Sequence of chain 1.A:
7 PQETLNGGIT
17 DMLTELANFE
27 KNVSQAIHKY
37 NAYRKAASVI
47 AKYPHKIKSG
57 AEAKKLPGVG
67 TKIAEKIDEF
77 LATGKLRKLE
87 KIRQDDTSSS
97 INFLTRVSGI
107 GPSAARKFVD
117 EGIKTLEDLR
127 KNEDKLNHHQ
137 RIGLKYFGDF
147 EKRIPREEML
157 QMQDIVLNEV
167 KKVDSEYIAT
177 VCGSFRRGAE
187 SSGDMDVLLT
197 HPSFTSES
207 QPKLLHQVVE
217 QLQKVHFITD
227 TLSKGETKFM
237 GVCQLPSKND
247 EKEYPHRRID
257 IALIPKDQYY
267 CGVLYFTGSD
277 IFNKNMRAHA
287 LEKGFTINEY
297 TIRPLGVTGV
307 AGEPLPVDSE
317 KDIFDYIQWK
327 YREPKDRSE

Binding-site contacts:
Ligand atom C5' contacts residue GLY66 of chain 1.A at 3.6 Å.
Ligand atom OP2 contacts residue LYS68 of chain 1.A at 3.0 Å (salt-bridge).
Ligand atom O5' contacts residue GLY66 of chain 1.A at 3.5 Å.
Ligand atom N1 contacts residue HIS34 of chain 1.A at 3.9 Å.
Ligand atom OP1 contacts residue LYS35 of chain 1.A at 3.9 Å.
Ligand atom C3' contacts residue GLY66 of chain 1.A at 3.9 Å.
Ligand atom P contacts residue GLY66 of chain 1.A at 3.6 Å.
Ligand atom C5' contacts residue TYR39 of chain 1.A at 3.4 Å (hydrophobic).
Ligand atom C3' contacts residue LYS68 of chain 1.A at 3.9 Å.
Ligand atom OP2 contacts residue GLY66 of chain 1.A at 3.9 Å.
Ligand atom N7 contacts residue LYS35 of chain 1.A at 3.7 Å.
Ligand atom OP1 contacts residue LYS68 of chain 1.A at 3.0 Å (salt-bridge).
Ligand atom OP2 contacts residue LYS68 of chain 1.A at 3.0 Å (salt-bridge).
Ligand atom O3' contacts residue GLY64 of chain 1.A at 3.5 Å.
Ligand atom O4' contacts residue ALA38 of chain 1.A at 3.7 Å.
Ligand atom OP1 contacts residue ILE69 of chain 1.A at 2.9 Å (h-bond).
Ligand atom OP2 contacts residue GLY66 of chain 1.A at 3.9 Å.
Ligand atom C8 contacts residue LYS35 of chain 1.A at 3.8 Å.
Ligand atom OP2 contacts residue NA1 of chain 1.F at 3.8 Å.
Ligand atom O5' contacts residue LYS35 of chain 1.A at 3.8 Å.
Ligand atom C4' contacts residue GLY64 of chain 1.A at 3.4 Å.
Ligand atom P contacts residue ILE69 of chain 1.A at 3.8 Å.
Ligand atom OP3 contacts residue LYS35 of chain 1.A at 2.8 Å (salt-bridge).
Ligand atom O3' contacts residue ILE69 of chain 1.A at 3.6 Å.
Ligand atom OP1 contacts residue NA1 of chain 1.F at 2.7 Å (h-bond).
Ligand atom OP1 contacts residue VAL65 of chain 1.A at 3.8 Å.
Ligand atom O3' contacts residue VAL65 of chain 1.A at 3.9 Å.
Ligand atom P contacts residue LYS68 of chain 1.A at 3.8 Å.
Ligand atom P contacts residue LYS35 of chain 1.A at 3.8 Å.
Ligand atom C5' contacts residue GLY64 of chain 1.A at 3.4 Å.
Ligand atom OP1 contacts residue PRO63 of chain 1.A at 3.7 Å.
Ligand atom P contacts residue GLY64 of chain 1.A at 3.8 Å.
Ligand atom P contacts residue LYS68 of chain 1.A at 3.5 Å.
Ligand atom OP1 contacts residue THR67 of chain 1.A at 3.8 Å.
Ligand atom N3 contacts residue ALA38 of chain 1.A at 3.6 Å.
Ligand atom OP1 contacts residue GLY66 of chain 1.A at 2.8 Å (h-bond).
Ligand atom P contacts residue NA1 of chain 1.F at 3.7 Å.
Ligand atom OP1 contacts residue LYS68 of chain 1.A at 3.6 Å (salt-bridge).
Ligand atom OP2 contacts residue THR67 of chain 1.A at 3.6 Å.
Ligand atom OP1 contacts residue GLY64 of chain 1.A at 2.8 Å (h-bond).

The small molecule below binds the protein below.
Small molecule (SMILES): Cc1cn([C@H]2C[C@H](O[P](=O)(O)OC[C@H]3O[C@@H](n4ccc(N)nc4=O)C[C@@H]3O[P](=O)(O)OC[C@H]3O[C@@H](n4cnc5c(=O)nc(N)[nH]c54)C[C@@H]3O[P](=O)(O)OC[C@H]3O[C@@H](n4cnc5c(=O)nc(N)[nH]c54)C[C@@H]3O)[C@@H](CO[P](=O)(O)O[C@H]3C[C@H](n4cnc5c(=O)nc(N)[nH]c54)O[C@@H]3COP(=O)(O)O)O2)c(=O)[nH]c1=O